Binding-site contacts:
Ligand atom C11 contacts residue VAL132 of chain 1.A at 3.2 Å (hydrophobic).
Ligand atom C5 contacts residue GLU25 of chain 1.A at 4.3 Å.
Ligand atom C8 contacts residue VAL132 of chain 1.A at 4.0 Å (hydrophobic).
Ligand atom C2 contacts residue GLU25 of chain 1.A at 4.0 Å.
Ligand atom C2 contacts residue TYR24 of chain 1.A at 3.8 Å (hydrophobic).
Ligand atom C8 contacts residue TYR24 of chain 1.A at 3.7 Å (hydrophobic).
Ligand atom C10 contacts residue LEU26 of chain 1.A at 3.8 Å (hydrophobic).
Ligand atom C9 contacts residue LEU26 of chain 1.A at 3.2 Å (hydrophobic).
Ligand atom C10 contacts residue LEU82 of chain 1.A at 4.0 Å (hydrophobic).
Ligand atom C8 contacts residue LEU80 of chain 1.A at 3.9 Å (hydrophobic).
Ligand atom C9 contacts residue TYR24 of chain 1.A at 3.1 Å (hydrophobic).
Ligand atom C10 contacts residue LEU69 of chain 1.A at 4.3 Å (hydrophobic).
Ligand atom C9 contacts residue VAL132 of chain 1.A at 4.4 Å (hydrophobic).
Ligand atom N1 contacts residue GLU25 of chain 1.A at 3.9 Å.
Ligand atom O2 contacts residue LEU80 of chain 1.A at 3.5 Å (h-bond).
Ligand atom N1 contacts residue TYR24 of chain 1.A at 3.1 Å (h-bond).
Ligand atom C11 contacts residue LEU80 of chain 1.A at 3.5 Å (hydrophobic).
Ligand atom O2 contacts residue VAL132 of chain 1.A at 2.8 Å (h-bond).
Ligand atom C10 contacts residue TYR24 of chain 1.A at 3.8 Å (hydrophobic).
Ligand atom O1 contacts residue PRO131 of chain 1.A at 3.7 Å.
Ligand atom C1 contacts residue TYR24 of chain 1.A at 3.6 Å (hydrophobic).
Ligand atom C7 contacts residue TYR24 of chain 1.A at 4.0 Å (hydrophobic).
Ligand atom C4 contacts residue GLU25 of chain 1.A at 3.5 Å.
Ligand atom O1 contacts residue VAL132 of chain 1.A at 4.3 Å.
Ligand atom C11 contacts residue LEU26 of chain 1.A at 4.5 Å (hydrophobic).
Ligand atom C10 contacts residue GLN81 of chain 1.A at 4.4 Å.
Ligand atom C3 contacts residue GLU25 of chain 1.A at 3.4 Å.
Ligand atom C1 contacts residue GLU25 of chain 1.A at 4.2 Å.
Ligand atom C9 contacts residue GLU25 of chain 1.A at 3.7 Å.

Sequence of chain 1.A:
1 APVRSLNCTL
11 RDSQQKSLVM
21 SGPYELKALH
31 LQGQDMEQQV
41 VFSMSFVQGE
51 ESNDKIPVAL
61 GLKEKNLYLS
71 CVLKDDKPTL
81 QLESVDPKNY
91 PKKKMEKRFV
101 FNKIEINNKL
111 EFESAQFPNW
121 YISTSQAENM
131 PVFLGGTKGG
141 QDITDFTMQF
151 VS

This protein binds this small molecule.
Small molecule (SMILES): NC(=O)c1ccc(NC(=O)[C@@H]2CCCO2)cc1